Sequence of chain 1.B:
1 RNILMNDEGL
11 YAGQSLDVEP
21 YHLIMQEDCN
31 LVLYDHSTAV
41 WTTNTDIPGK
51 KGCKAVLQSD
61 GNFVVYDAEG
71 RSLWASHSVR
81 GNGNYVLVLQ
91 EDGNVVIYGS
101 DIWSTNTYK

Sequence of chain 1.A:
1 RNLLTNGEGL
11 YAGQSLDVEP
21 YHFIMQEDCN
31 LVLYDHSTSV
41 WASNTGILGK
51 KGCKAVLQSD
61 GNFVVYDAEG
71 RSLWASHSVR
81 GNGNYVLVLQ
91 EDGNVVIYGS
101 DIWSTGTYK

This protein binds this small molecule.
Small molecule (SMILES): OC[C@H]1O[C@H](O)[C@@H](O)[C@@H](O)[C@@H]1O

Binding-site contacts:
Ligand atom O3 contacts residue TYR21 of chain 1.A at 2.5 Å.
Ligand atom C6 contacts residue THR107 of chain 1.B at 2.5 Å.
Ligand atom O1 contacts residue LYS109 of chain 1.B at 3.9 Å.
Ligand atom C4 contacts residue ASP35 of chain 1.A at 4.3 Å.
Ligand atom O3 contacts residue ASP35 of chain 1.A at 2.2 Å (salt-bridge).
Ligand atom C4 contacts residue TYR21 of chain 1.A at 4.1 Å (hydrophobic).
Ligand atom C3 contacts residue LYS109 of chain 1.B at 3.6 Å.
Ligand atom C4 contacts residue GLY93 of chain 1.A at 4.0 Å.
Ligand atom C1 contacts residue LYS109 of chain 1.B at 3.5 Å.
Ligand atom C1 contacts residue THR107 of chain 1.B at 4.2 Å.
Ligand atom C3 contacts residue TYR21 of chain 1.A at 3.6 Å (hydrophobic).
Ligand atom O5 contacts residue THR107 of chain 1.B at 3.4 Å (h-bond).
Ligand atom C5 contacts residue GLY93 of chain 1.A at 4.0 Å.
Ligand atom C6 contacts residue VAL40 of chain 1.A at 3.0 Å (hydrophobic).
Ligand atom O2 contacts residue ASP35 of chain 1.A at 3.1 Å (salt-bridge).
Ligand atom C5 contacts residue VAL40 of chain 1.A at 3.9 Å (hydrophobic).
Ligand atom C5 contacts residue THR107 of chain 1.B at 2.6 Å.
Ligand atom O3 contacts residue LYS109 of chain 1.B at 3.3 Å (salt-bridge).
Ligand atom C6 contacts residue GLY93 of chain 1.A at 3.6 Å.
Ligand atom O4 contacts residue TYR21 of chain 1.A at 3.6 Å.
Ligand atom O6 contacts residue VAL40 of chain 1.A at 2.8 Å.
Ligand atom C5 contacts residue LYS109 of chain 1.B at 4.4 Å.
Ligand atom O6 contacts residue THR107 of chain 1.B at 2.7 Å.
Ligand atom C6 contacts residue LEU33 of chain 1.A at 4.0 Å (hydrophobic).
Ligand atom C3 contacts residue ASP35 of chain 1.A at 3.3 Å.
Ligand atom C4 contacts residue THR107 of chain 1.B at 3.8 Å.
Ligand atom C2 contacts residue LYS109 of chain 1.B at 3.2 Å.
Ligand atom O4 contacts residue THR107 of chain 1.B at 3.9 Å.
Ligand atom O5 contacts residue LYS109 of chain 1.B at 4.4 Å.
Ligand atom C4 contacts residue VAL40 of chain 1.A at 4.3 Å (hydrophobic).
Ligand atom O4 contacts residue GLY93 of chain 1.A at 2.8 Å.
Ligand atom C2 contacts residue ASP35 of chain 1.A at 3.4 Å.
Ligand atom O5 contacts residue VAL40 of chain 1.A at 3.8 Å.
Ligand atom O2 contacts residue VAL40 of chain 1.A at 3.8 Å.
Ligand atom O2 contacts residue LYS109 of chain 1.B at 4.4 Å.